Binding-site contacts:
Ligand atom O4 contacts residue TRP77 of chain 1.D at 4.1 Å.
Ligand atom O2 contacts residue GLN171 of chain 1.D at 3.3 Å (h-bond).
Ligand atom C5 contacts residue TRP167 of chain 1.D at 4.4 Å (hydrophobic).
Ligand atom O2 contacts residue TRP167 of chain 1.D at 3.3 Å.
Ligand atom O4 contacts residue GLN171 of chain 1.D at 3.4 Å (h-bond).
Ligand atom C5 contacts residue GLN179 of chain 1.C at 3.0 Å.
Ligand atom C4 contacts residue TRP167 of chain 1.D at 3.8 Å (hydrophobic).
Ligand atom O2 contacts residue TRP77 of chain 1.D at 3.5 Å.
Ligand atom C6 contacts residue LEU78 of chain 1.D at 4.1 Å (hydrophobic).
Ligand atom N3 contacts residue TRP167 of chain 1.D at 3.5 Å.
Ligand atom N1 contacts residue LEU78 of chain 1.D at 3.7 Å.
Ligand atom O2 contacts residue LYS101 of chain 1.D at 2.8 Å (salt-bridge).
Ligand atom C6 contacts residue LEU74 of chain 1.D at 3.7 Å (hydrophobic).
Ligand atom N3 contacts residue GLN171 of chain 1.D at 2.6 Å (h-bond).
Ligand atom N3 contacts residue TRP77 of chain 1.D at 3.6 Å.
Ligand atom C5 contacts residue LEU74 of chain 1.D at 3.9 Å (hydrophobic).
Ligand atom C4 contacts residue GLN171 of chain 1.D at 3.6 Å.
Ligand atom O4 contacts residue PHE115 of chain 1.D at 3.7 Å.
Ligand atom O4 contacts residue PHE176 of chain 1.C at 3.7 Å.
Ligand atom C4 contacts residue GLN179 of chain 1.C at 3.5 Å.
Ligand atom O4 contacts residue TRP167 of chain 1.D at 3.9 Å.
Ligand atom C6 contacts residue TRP167 of chain 1.D at 3.9 Å (hydrophobic).
Ligand atom C6 contacts residue TRP77 of chain 1.D at 4.1 Å (hydrophobic).
Ligand atom O4 contacts residue GLN179 of chain 1.C at 2.8 Å (h-bond).
Ligand atom C6 contacts residue LEU134 of chain 1.D at 4.1 Å (hydrophobic).
Ligand atom C5 contacts residue TRP77 of chain 1.D at 3.6 Å (hydrophobic).
Ligand atom N1 contacts residue TRP167 of chain 1.D at 3.8 Å.
Ligand atom C2 contacts residue TRP77 of chain 1.D at 3.5 Å (hydrophobic).
Ligand atom C2 contacts residue LYS101 of chain 1.D at 3.7 Å.
Ligand atom C2 contacts residue GLN171 of chain 1.D at 3.4 Å.
Ligand atom C4 contacts residue TRP77 of chain 1.D at 3.7 Å (hydrophobic).
Ligand atom N1 contacts residue LEU74 of chain 1.D at 4.3 Å.
Ligand atom N1 contacts residue TRP77 of chain 1.D at 3.6 Å.
Ligand atom C2 contacts residue TRP167 of chain 1.D at 3.7 Å (hydrophobic).
Ligand atom N3 contacts residue LYS101 of chain 1.D at 4.0 Å.
Ligand atom C5 contacts residue PHE115 of chain 1.D at 3.7 Å (hydrophobic).
Ligand atom C4 contacts residue PHE115 of chain 1.D at 4.1 Å (hydrophobic).
Ligand atom C6 contacts residue GLN179 of chain 1.C at 3.9 Å.

Sequence of chain 1.C:
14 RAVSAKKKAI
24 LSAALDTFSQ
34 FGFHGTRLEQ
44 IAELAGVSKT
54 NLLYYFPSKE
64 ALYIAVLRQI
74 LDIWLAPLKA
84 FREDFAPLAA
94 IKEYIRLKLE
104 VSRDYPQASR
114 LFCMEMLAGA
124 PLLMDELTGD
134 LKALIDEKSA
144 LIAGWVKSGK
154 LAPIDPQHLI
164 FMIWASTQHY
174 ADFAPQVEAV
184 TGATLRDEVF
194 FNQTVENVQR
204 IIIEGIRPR

Sequence of chain 1.D:
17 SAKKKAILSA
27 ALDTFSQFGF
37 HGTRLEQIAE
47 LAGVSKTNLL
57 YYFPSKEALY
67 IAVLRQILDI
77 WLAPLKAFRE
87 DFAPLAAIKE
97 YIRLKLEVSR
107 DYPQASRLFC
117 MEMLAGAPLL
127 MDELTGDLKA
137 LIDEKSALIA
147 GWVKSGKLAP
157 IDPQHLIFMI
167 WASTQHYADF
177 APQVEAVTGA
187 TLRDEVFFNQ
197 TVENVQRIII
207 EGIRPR

This small molecule binds to this protein.
Small molecule (SMILES): O=C1CCNC(=O)N1